Binding-site contacts:
Ligand atom C3 contacts residue SER388 of chain 1.D at 3.5 Å.
Ligand atom CL5 contacts residue ARG423 of chain 1.D at 3.8 Å.
Ligand atom C2 contacts residue ASP397 of chain 1.D at 3.4 Å.
Ligand atom C contacts residue SER403 of chain 1.D at 3.4 Å.
Ligand atom CL5 contacts residue PHE424 of chain 1.D at 3.7 Å.
Ligand atom C3 contacts residue ALA386 of chain 1.D at 3.4 Å (hydrophobic).
Ligand atom O2 contacts residue ARG164 of chain 1.D at 3.5 Å (salt-bridge).
Ligand atom C3 contacts residue ASP397 of chain 1.D at 3.6 Å.
Ligand atom C4 contacts residue SER388 of chain 1.D at 3.8 Å.
Ligand atom O3 contacts residue SER403 of chain 1.D at 2.4 Å (h-bond).
Ligand atom O3 contacts residue ARG423 of chain 1.D at 2.9 Å (salt-bridge).
Ligand atom C contacts residue ARG164 of chain 1.D at 3.8 Å.
Ligand atom C5 contacts residue ARG423 of chain 1.D at 3.5 Å.
Ligand atom O1 contacts residue ARG423 of chain 1.D at 3.5 Å (salt-bridge).
Ligand atom O2 contacts residue ARG423 of chain 1.D at 3.6 Å (salt-bridge).
Ligand atom S3 contacts residue ARG423 of chain 1.D at 3.7 Å.
Ligand atom C2 contacts residue PRO387 of chain 1.D at 3.7 Å (hydrophobic).
Ligand atom C2A contacts residue ARG423 of chain 1.D at 3.3 Å.
Ligand atom N2 contacts residue ARG423 of chain 1.D at 3.5 Å (salt-bridge).
Ligand atom C1A contacts residue ARG423 of chain 1.D at 3.4 Å.
Ligand atom C contacts residue ARG423 of chain 1.D at 3.4 Å.
Ligand atom N3 contacts residue ASP397 of chain 1.D at 3.6 Å (salt-bridge).
Ligand atom CL5 contacts residue SER425 of chain 1.D at 3.5 Å.
Ligand atom C1B contacts residue TYR163 of chain 1.D at 3.6 Å (hydrophobic).
Ligand atom C2 contacts residue ALA386 of chain 1.D at 3.4 Å (hydrophobic).
Ligand atom N2 contacts residue PHE389 of chain 1.D at 3.6 Å.
Ligand atom C2 contacts residue SER388 of chain 1.D at 3.3 Å.
Ligand atom C1 contacts residue ARG423 of chain 1.D at 3.7 Å.
Ligand atom O1 contacts residue TYR163 of chain 1.D at 3.1 Å.
Ligand atom C4 contacts residue ILE395 of chain 1.D at 3.8 Å (hydrophobic).
Ligand atom C4 contacts residue SER425 of chain 1.D at 3.8 Å.
Ligand atom C4 contacts residue ARG423 of chain 1.D at 3.8 Å.
Ligand atom O2 contacts residue TYR404 of chain 1.D at 3.4 Å (h-bond).
Ligand atom C6 contacts residue PHE389 of chain 1.D at 3.6 Å (hydrophobic).
Ligand atom N3 contacts residue ARG423 of chain 1.D at 2.9 Å (salt-bridge).
Ligand atom C6 contacts residue ARG423 of chain 1.D at 3.7 Å.
Ligand atom C1 contacts residue SER388 of chain 1.D at 3.5 Å.
Ligand atom S3 contacts residue SER403 of chain 1.D at 3.2 Å (h-bond).
Ligand atom C contacts residue TYR404 of chain 1.D at 3.8 Å (hydrophobic).
Ligand atom O3 contacts residue TYR404 of chain 1.D at 3.2 Å.

Sequence of chain 1.D:
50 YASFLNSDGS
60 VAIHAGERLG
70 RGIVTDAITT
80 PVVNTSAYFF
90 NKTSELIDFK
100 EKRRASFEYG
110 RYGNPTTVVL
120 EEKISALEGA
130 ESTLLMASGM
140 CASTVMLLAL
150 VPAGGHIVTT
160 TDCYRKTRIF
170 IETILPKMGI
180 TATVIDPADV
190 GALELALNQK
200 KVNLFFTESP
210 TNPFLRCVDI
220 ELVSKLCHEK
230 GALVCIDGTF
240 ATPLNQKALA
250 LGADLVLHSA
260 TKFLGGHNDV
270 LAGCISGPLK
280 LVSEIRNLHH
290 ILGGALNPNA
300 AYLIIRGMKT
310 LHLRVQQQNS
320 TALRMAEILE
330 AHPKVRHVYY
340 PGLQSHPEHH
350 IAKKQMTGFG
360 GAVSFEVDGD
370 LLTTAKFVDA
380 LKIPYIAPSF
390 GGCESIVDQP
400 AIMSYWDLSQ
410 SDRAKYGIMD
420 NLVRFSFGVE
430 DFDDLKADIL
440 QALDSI

The protein below binds the small molecule below.
Small molecule (SMILES): O=C(O)CSc1nc(-c2cccc(Cl)c2)no1